The small molecule below binds the protein below.
Small molecule (SMILES): Nc1nc2c(ncn2[C@@H]2O[C@H](CO[P](=O)(O)O[P](=O)(O)O[C@H]3O[C@H](CO)[C@@H](O)[C@H](O)[C@@H]3O)[C@@H](O)[C@H]2O)c(=O)[nH]1

Sequence of chain 1.A:
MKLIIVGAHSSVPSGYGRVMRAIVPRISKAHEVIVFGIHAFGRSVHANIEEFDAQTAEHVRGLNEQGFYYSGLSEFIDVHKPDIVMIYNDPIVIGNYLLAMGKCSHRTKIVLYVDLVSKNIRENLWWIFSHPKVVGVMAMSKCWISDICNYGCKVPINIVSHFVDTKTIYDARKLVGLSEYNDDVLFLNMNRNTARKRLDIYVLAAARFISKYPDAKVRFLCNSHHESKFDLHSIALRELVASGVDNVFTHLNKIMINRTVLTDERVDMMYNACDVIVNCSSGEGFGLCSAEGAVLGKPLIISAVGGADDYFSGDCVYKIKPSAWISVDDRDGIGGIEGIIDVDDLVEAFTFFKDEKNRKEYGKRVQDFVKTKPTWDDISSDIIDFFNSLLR

Binding-site contacts:
Ligand atom N2 contacts residue ASP264 of chain 1.A at 2.9 Å (salt-bridge).
Ligand atom C5' contacts residue GLY15 of chain 1.A at 3.4 Å.
Ligand atom C21 contacts residue ARG196 of chain 1.A at 3.3 Å.
Ligand atom O41 contacts residue PHE286 of chain 1.A at 3.5 Å.
Ligand atom O1A contacts residue CYS289 of chain 1.A at 3.5 Å (h-bond).
Ligand atom O3' contacts residue GLU292 of chain 1.A at 2.5 Å (salt-bridge).
Ligand atom O2' contacts residue GLU292 of chain 1.A at 2.8 Å (salt-bridge).
Ligand atom O41 contacts residue GLY287 of chain 1.A at 3.5 Å (h-bond).
Ligand atom O3' contacts residue LEU288 of chain 1.A at 3.6 Å.
Ligand atom C11 contacts residue ASP115 of chain 1.A at 3.6 Å.
Ligand atom O6 contacts residue LEU262 of chain 1.A at 3.4 Å (h-bond).
Ligand atom C31 contacts residue GLU284 of chain 1.A at 3.5 Å.
Ligand atom N2 contacts residue PRO13 of chain 1.A at 3.5 Å.
Ligand atom O21 contacts residue VAL117 of chain 1.A at 3.2 Å.
Ligand atom O6A contacts residue HIS162 of chain 1.A at 3.2 Å.
Ligand atom O2A contacts residue LEU288 of chain 1.A at 3.3 Å.
Ligand atom O51 contacts residue ASP115 of chain 1.A at 3.5 Å (salt-bridge).
Ligand atom O1A contacts residue LEU288 of chain 1.A at 2.8 Å (h-bond).
Ligand atom C5 contacts residue ARG192 of chain 1.A at 3.5 Å.
Ligand atom O31 contacts residue PHE286 of chain 1.A at 2.7 Å (h-bond).
Ligand atom C6 contacts residue LEU262 of chain 1.A at 3.5 Å (hydrophobic).
Ligand atom O21 contacts residue ASP115 of chain 1.A at 2.6 Å (salt-bridge).
Ligand atom C61 contacts residue ASP115 of chain 1.A at 3.5 Å.
Ligand atom O6A contacts residue TYR88 of chain 1.A at 3.2 Å (h-bond).
Ligand atom O31 contacts residue GLY285 of chain 1.A at 2.8 Å (h-bond).
Ligand atom O2' contacts residue ARG18 of chain 1.A at 3.4 Å (salt-bridge).
Ligand atom O3' contacts residue ARG18 of chain 1.A at 3.6 Å.
Ligand atom O1B contacts residue ARG196 of chain 1.A at 3.1 Å (salt-bridge).
Ligand atom O3B contacts residue GLY15 of chain 1.A at 3.5 Å.
Ligand atom O2B contacts residue LYS197 of chain 1.A at 3.6 Å.
Ligand atom O3A contacts residue LYS197 of chain 1.A at 3.1 Å (salt-bridge).
Ligand atom N1 contacts residue LEU262 of chain 1.A at 2.8 Å (h-bond).
Ligand atom C6 contacts residue ARG192 of chain 1.A at 3.3 Å.
Ligand atom O31 contacts residue GLY287 of chain 1.A at 2.8 Å (h-bond).
Ligand atom C21 contacts residue GLY285 of chain 1.A at 3.6 Å.
Ligand atom O6 contacts residue ARG192 of chain 1.A at 3.2 Å (salt-bridge).
Ligand atom C3' contacts residue GLU292 of chain 1.A at 3.4 Å.
Ligand atom O31 contacts residue GLU284 of chain 1.A at 2.9 Å (salt-bridge).
Ligand atom C2' contacts residue GLU292 of chain 1.A at 3.4 Å.
Ligand atom O21 contacts residue GLY285 of chain 1.A at 3.1 Å (h-bond).